Binding-site contacts:
Ligand atom C2 contacts residue ASN247 of chain 1.A at 2.6 Å.
Ligand atom C5 contacts residue ASN247 of chain 1.A at 3.6 Å.
Ligand atom C7 contacts residue ASN247 of chain 1.A at 3.2 Å.
Ligand atom C8 contacts residue ASN247 of chain 1.A at 3.7 Å.
Ligand atom C3 contacts residue ASN247 of chain 1.A at 3.8 Å.
Ligand atom C8 contacts residue NAG1 of chain 1.I at 3.7 Å.
Ligand atom N2 contacts residue ASN247 of chain 1.A at 3.1 Å (h-bond).
Ligand atom C1 contacts residue ASN247 of chain 1.A at 1.4 Å.
Ligand atom O5 contacts residue ASN247 of chain 1.A at 2.3 Å (h-bond).
Ligand atom C1 contacts residue ALA246 of chain 1.A at 4.0 Å (hydrophobic).
Ligand atom C4 contacts residue ASN247 of chain 1.A at 4.2 Å.
Ligand atom O7 contacts residue ASN247 of chain 1.A at 3.1 Å (h-bond).

Sequence of chain 1.A:
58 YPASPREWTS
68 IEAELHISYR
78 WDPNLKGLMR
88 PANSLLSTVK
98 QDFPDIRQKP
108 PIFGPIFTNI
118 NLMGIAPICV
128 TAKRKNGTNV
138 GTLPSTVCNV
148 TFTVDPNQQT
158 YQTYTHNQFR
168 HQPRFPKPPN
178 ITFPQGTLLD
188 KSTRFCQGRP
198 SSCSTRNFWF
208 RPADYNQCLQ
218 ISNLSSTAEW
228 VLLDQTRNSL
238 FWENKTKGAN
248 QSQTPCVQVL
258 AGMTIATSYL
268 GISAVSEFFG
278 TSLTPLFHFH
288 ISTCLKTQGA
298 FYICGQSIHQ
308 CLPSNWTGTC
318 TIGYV

The protein below binds the small molecule below.
Small molecule (SMILES): CC(=O)N[C@@H]1[C@@H](O)[C@H](O)[C@@H](CO)O[C@H]1O